Binding-site contacts:
Ligand atom CG contacts residue ILE61 of chain 1.A at 4.0 Å (hydrophobic).
Ligand atom CA contacts residue GLU245 of chain 1.A at 3.6 Å.
Ligand atom CB contacts residue ILE61 of chain 1.A at 3.8 Å (hydrophobic).
Ligand atom C contacts residue ILE61 of chain 1.A at 3.8 Å (hydrophobic).
Ligand atom C contacts residue GLU245 of chain 1.A at 3.6 Å.
Ligand atom O contacts residue ILE61 of chain 1.A at 3.6 Å.
Ligand atom ND1 contacts residue LEU75 of chain 1.A at 3.3 Å.
Ligand atom ND1 contacts residue VAL79 of chain 1.A at 4.1 Å.
Ligand atom C contacts residue LYS65 of chain 1.A at 3.1 Å.
Ligand atom NE2 contacts residue VAL79 of chain 1.A at 4.2 Å.
Ligand atom CG1 contacts residue GLU245 of chain 1.A at 4.0 Å.
Ligand atom CD2 contacts residue GLU83 of chain 1.A at 3.7 Å.
Ligand atom CD2 contacts residue MET246 of chain 1.A at 3.9 Å (hydrophobic).
Ligand atom CD2 contacts residue ILE61 of chain 1.A at 3.6 Å (hydrophobic).
Ligand atom N contacts residue GLU245 of chain 1.A at 3.8 Å.
Ligand atom CD1 contacts residue LEU242 of chain 1.A at 3.5 Å (hydrophobic).
Ligand atom CB contacts residue LEU75 of chain 1.A at 4.0 Å (hydrophobic).
Ligand atom CD2 contacts residue GLN78 of chain 1.A at 3.9 Å.
Ligand atom O contacts residue LYS65 of chain 1.A at 2.5 Å (salt-bridge).
Ligand atom CE1 contacts residue LEU75 of chain 1.A at 4.1 Å (hydrophobic).
Ligand atom O contacts residue LYS65 of chain 1.A at 3.5 Å.
Ligand atom CA contacts residue GLU245 of chain 1.A at 3.9 Å.
Ligand atom N contacts residue GLU245 of chain 1.A at 3.0 Å (salt-bridge).
Ligand atom CB contacts residue GLU245 of chain 1.A at 3.9 Å.
Ligand atom CD1 contacts residue ASP241 of chain 1.A at 3.6 Å.
Ligand atom CD1 contacts residue LEU82 of chain 1.A at 4.2 Å (hydrophobic).
Ligand atom O contacts residue ASN62 of chain 1.A at 3.7 Å.
Ligand atom N contacts residue LEU242 of chain 1.A at 4.0 Å.
Ligand atom N contacts residue GLU245 of chain 1.A at 3.2 Å (salt-bridge).
Ligand atom CD1 contacts residue LEU242 of chain 1.A at 3.7 Å (hydrophobic).
Ligand atom CD1 contacts residue GLU245 of chain 1.A at 3.5 Å.
Ligand atom CE1 contacts residue VAL79 of chain 1.A at 4.0 Å (hydrophobic).
Ligand atom CB contacts residue LEU242 of chain 1.A at 3.9 Å (hydrophobic).
Ligand atom CD1 contacts residue GLN78 of chain 1.A at 4.1 Å.
Ligand atom CG2 contacts residue LEU242 of chain 1.A at 3.8 Å (hydrophobic).
Ligand atom CD2 contacts residue LEU82 of chain 1.A at 3.9 Å (hydrophobic).
Ligand atom CD2 contacts residue VAL79 of chain 1.A at 3.6 Å (hydrophobic).
Ligand atom CD1 contacts residue ILE61 of chain 1.A at 3.5 Å (hydrophobic).
Ligand atom CD1 contacts residue VAL79 of chain 1.A at 3.7 Å (hydrophobic).
Ligand atom N contacts residue ILE61 of chain 1.A at 4.1 Å.

A small-molecule ligand and the protein it binds are described below.
Small molecule (SMILES): CC[C@H](C)[C@H](NC(=O)[C@H](C)N)C(=O)N[C@@H](CC(C)C)C(=O)N[C@@H](CC1=NC=NC1)C(=O)N[C@@H](CCCN=C(N)N)C(=O)N[C@@H](CC(C)C)C(=O)N[C@@H](CC(C)C)C(=O)N[C@@H](CCC(N)=O)C(=O)N[C@H](C=O)CC(=O)O

Sequence of chain 1.A:
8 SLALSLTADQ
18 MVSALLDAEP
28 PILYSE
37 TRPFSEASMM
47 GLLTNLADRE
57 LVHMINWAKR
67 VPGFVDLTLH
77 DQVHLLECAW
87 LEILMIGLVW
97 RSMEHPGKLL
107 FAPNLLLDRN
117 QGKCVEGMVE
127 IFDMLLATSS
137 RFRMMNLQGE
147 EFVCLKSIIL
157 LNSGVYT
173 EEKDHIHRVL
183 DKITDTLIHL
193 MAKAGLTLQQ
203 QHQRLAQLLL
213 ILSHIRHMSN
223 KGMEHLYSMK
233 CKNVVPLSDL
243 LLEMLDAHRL